Sequence of chain 1.E:
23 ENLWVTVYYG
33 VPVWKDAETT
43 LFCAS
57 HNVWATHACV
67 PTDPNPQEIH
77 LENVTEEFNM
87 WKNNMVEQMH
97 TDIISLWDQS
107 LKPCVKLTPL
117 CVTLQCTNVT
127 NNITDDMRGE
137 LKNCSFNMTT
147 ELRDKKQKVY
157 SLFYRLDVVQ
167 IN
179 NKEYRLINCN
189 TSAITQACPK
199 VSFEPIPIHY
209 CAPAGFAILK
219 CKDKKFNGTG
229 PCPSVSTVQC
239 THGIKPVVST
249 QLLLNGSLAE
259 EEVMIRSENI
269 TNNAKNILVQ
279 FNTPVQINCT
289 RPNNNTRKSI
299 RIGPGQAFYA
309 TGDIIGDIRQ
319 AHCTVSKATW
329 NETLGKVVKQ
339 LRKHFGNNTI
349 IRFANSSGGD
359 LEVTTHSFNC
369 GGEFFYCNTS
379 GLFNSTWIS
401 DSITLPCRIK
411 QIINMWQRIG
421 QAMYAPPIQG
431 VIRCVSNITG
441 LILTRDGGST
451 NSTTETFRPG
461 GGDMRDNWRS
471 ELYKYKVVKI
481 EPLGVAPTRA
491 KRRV

Binding-site contacts:
Ligand atom O7 contacts residue ASN143 of chain 1.E at 3.5 Å (h-bond).
Ligand atom C5 contacts residue LYS154 of chain 1.E at 4.4 Å.
Ligand atom C4 contacts residue ASN143 of chain 1.E at 4.2 Å.
Ligand atom C5 contacts residue ASN143 of chain 1.E at 3.6 Å.
Ligand atom C2 contacts residue ASN143 of chain 1.E at 2.4 Å.
Ligand atom C1 contacts residue LYS154 of chain 1.E at 3.4 Å.
Ligand atom C8 contacts residue LYS154 of chain 1.E at 4.4 Å.
Ligand atom C8 contacts residue GLN121 of chain 1.E at 4.5 Å.
Ligand atom O5 contacts residue LYS154 of chain 1.E at 4.1 Å.
Ligand atom C2 contacts residue LYS154 of chain 1.E at 4.3 Å.
Ligand atom C1 contacts residue ASN143 of chain 1.E at 1.4 Å.
Ligand atom C7 contacts residue LYS154 of chain 1.E at 4.0 Å.
Ligand atom O3 contacts residue ASN143 of chain 1.E at 3.4 Å (h-bond).
Ligand atom C3 contacts residue ASN143 of chain 1.E at 3.5 Å.
Ligand atom O5 contacts residue ASN143 of chain 1.E at 2.3 Å (h-bond).
Ligand atom C7 contacts residue ASN143 of chain 1.E at 3.9 Å.
Ligand atom O7 contacts residue PHE142 of chain 1.E at 4.3 Å.
Ligand atom O7 contacts residue LYS154 of chain 1.E at 4.1 Å.
Ligand atom N2 contacts residue LYS154 of chain 1.E at 4.0 Å.
Ligand atom N2 contacts residue ASN143 of chain 1.E at 3.5 Å (h-bond).

This small molecule binds to this protein.
Small molecule (SMILES): CC(=O)N[C@H]1[C@H](O[C@H]2[C@H](O)[C@@H](NC(C)=O)CO[C@@H]2CO)O[C@H](CO)[C@@H](O)[C@@H]1O